This small molecule binds to this protein.
Small molecule (SMILES): Nc1ncnc2c([C@@H]3N[C@H](CO)[C@@H](O)[C@H]3O)c[nH]c12

Sequence of chain 2.C:
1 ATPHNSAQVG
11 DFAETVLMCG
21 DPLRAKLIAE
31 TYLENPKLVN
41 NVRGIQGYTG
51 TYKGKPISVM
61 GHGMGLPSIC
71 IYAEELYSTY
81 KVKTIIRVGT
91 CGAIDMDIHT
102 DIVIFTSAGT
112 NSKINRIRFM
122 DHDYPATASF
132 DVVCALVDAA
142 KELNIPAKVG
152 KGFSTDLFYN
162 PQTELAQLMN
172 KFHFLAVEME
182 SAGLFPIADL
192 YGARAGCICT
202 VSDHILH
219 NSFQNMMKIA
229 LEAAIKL

Sequence of chain 1.C:
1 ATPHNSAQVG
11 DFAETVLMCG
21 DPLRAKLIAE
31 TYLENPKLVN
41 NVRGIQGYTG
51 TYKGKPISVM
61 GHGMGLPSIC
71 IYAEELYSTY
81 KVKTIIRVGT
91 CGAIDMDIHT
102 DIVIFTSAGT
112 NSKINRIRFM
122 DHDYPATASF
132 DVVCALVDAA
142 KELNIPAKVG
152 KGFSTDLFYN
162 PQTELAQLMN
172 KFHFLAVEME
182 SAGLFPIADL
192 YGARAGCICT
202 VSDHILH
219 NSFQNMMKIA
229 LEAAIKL

Binding-site contacts:
Ligand atom C5' contacts residue MET64 of chain 2.C at 3.8 Å (hydrophobic).
Ligand atom N7 contacts residue GLY92 of chain 2.C at 3.8 Å.
Ligand atom N1 contacts residue VAL178 of chain 2.C at 3.8 Å.
Ligand atom N6 contacts residue ASP204 of chain 2.C at 3.2 Å (salt-bridge).
Ligand atom N6 contacts residue ILE206 of chain 2.C at 3.3 Å.
Ligand atom O2' contacts residue GLU181 of chain 2.C at 2.7 Å (salt-bridge).
Ligand atom C9 contacts residue THR90 of chain 2.C at 3.9 Å.
Ligand atom N3 contacts residue MET180 of chain 2.C at 3.5 Å.
Ligand atom C1' contacts residue THR90 of chain 2.C at 3.3 Å.
Ligand atom C8 contacts residue THR90 of chain 2.C at 3.2 Å.
Ligand atom O5' contacts residue PHE159 of chain 2.C at 3.2 Å.
Ligand atom C3' contacts residue GLU181 of chain 2.C at 3.4 Å.
Ligand atom C2' contacts residue GLU179 of chain 2.C at 3.8 Å.
Ligand atom O5' contacts residue HIS4 of chain 1.C at 2.8 Å.
Ligand atom C2 contacts residue VAL178 of chain 2.C at 3.6 Å (hydrophobic).
Ligand atom C4' contacts residue ARG43 of chain 1.C at 3.7 Å.
Ligand atom N4' contacts residue THR90 of chain 2.C at 3.6 Å.
Ligand atom C4 contacts residue VAL178 of chain 2.C at 3.8 Å (hydrophobic).
Ligand atom N4' contacts residue ARG43 of chain 1.C at 3.7 Å.
Ligand atom N3 contacts residue PHE159 of chain 2.C at 3.8 Å.
Ligand atom C5 contacts residue PHE159 of chain 2.C at 3.8 Å (hydrophobic).
Ligand atom C5' contacts residue PHE159 of chain 2.C at 3.8 Å (hydrophobic).
Ligand atom O3' contacts residue GLU181 of chain 2.C at 2.5 Å (salt-bridge).
Ligand atom O3' contacts residue PO41 of chain 2.I at 2.7 Å (h-bond).
Ligand atom N7 contacts residue CYS91 of chain 2.C at 3.6 Å.
Ligand atom C1' contacts residue PO41 of chain 2.I at 3.6 Å.
Ligand atom N7 contacts residue ASP204 of chain 2.C at 3.1 Å (salt-bridge).
Ligand atom N1 contacts residue PHE159 of chain 2.C at 3.8 Å.
Ligand atom C6 contacts residue PHE159 of chain 2.C at 3.7 Å (hydrophobic).
Ligand atom O3' contacts residue MET64 of chain 2.C at 3.7 Å.
Ligand atom C5' contacts residue HIS4 of chain 1.C at 3.2 Å.
Ligand atom O2' contacts residue MET180 of chain 2.C at 3.0 Å (h-bond).
Ligand atom O2' contacts residue THR90 of chain 2.C at 3.8 Å.
Ligand atom O2' contacts residue GLU179 of chain 2.C at 3.1 Å.
Ligand atom C2 contacts residue PHE159 of chain 2.C at 3.6 Å (hydrophobic).
Ligand atom O2' contacts residue ARG87 of chain 2.C at 3.1 Å (salt-bridge).
Ligand atom N3 contacts residue GLU179 of chain 2.C at 3.7 Å.
Ligand atom N4' contacts residue PO41 of chain 2.I at 3.4 Å (h-bond).
Ligand atom C2' contacts residue MET180 of chain 2.C at 3.6 Å (hydrophobic).
Ligand atom C8 contacts residue CYS91 of chain 2.C at 3.6 Å (hydrophobic).